This small molecule binds to this protein.
Small molecule (SMILES): CC(=O)N[C@@H]1[C@@H](O)[C@H](O)[C@@H](CO)O[C@H]1O

Binding-site contacts:
Ligand atom O4 contacts residue TRP357 of chain 4.A at 4.2 Å.
Ligand atom C4 contacts residue ASN65 of chain 4.A at 4.2 Å.
Ligand atom O3 contacts residue TRP357 of chain 4.A at 4.2 Å.
Ligand atom C3 contacts residue ASN65 of chain 4.A at 3.7 Å.
Ligand atom C2 contacts residue ASN65 of chain 4.A at 2.4 Å.
Ligand atom C1 contacts residue TRP357 of chain 4.A at 3.7 Å (hydrophobic).
Ligand atom O5 contacts residue ASN65 of chain 4.A at 2.4 Å (h-bond).
Ligand atom O5 contacts residue TRP357 of chain 4.A at 4.4 Å.
Ligand atom C4 contacts residue TRP357 of chain 4.A at 4.4 Å (hydrophobic).
Ligand atom C7 contacts residue ASN65 of chain 4.A at 3.3 Å.
Ligand atom C8 contacts residue ASN65 of chain 4.A at 4.4 Å.
Ligand atom C5 contacts residue ASN65 of chain 4.A at 3.7 Å.
Ligand atom C2 contacts residue TRP357 of chain 4.A at 4.0 Å (hydrophobic).
Ligand atom N2 contacts residue ASN65 of chain 4.A at 2.8 Å (h-bond).
Ligand atom C1 contacts residue ASN65 of chain 4.A at 1.4 Å.
Ligand atom C3 contacts residue TRP357 of chain 4.A at 3.7 Å (hydrophobic).
Ligand atom N2 contacts residue TRP357 of chain 4.A at 3.4 Å (h-bond).
Ligand atom O7 contacts residue ASN65 of chain 4.A at 3.6 Å (h-bond).
Ligand atom C7 contacts residue TRP357 of chain 4.A at 4.0 Å (hydrophobic).
Ligand atom C5 contacts residue TRP357 of chain 4.A at 4.1 Å (hydrophobic).
Ligand atom C8 contacts residue TRP357 of chain 4.A at 3.6 Å (hydrophobic).

Sequence of chain 4.A:
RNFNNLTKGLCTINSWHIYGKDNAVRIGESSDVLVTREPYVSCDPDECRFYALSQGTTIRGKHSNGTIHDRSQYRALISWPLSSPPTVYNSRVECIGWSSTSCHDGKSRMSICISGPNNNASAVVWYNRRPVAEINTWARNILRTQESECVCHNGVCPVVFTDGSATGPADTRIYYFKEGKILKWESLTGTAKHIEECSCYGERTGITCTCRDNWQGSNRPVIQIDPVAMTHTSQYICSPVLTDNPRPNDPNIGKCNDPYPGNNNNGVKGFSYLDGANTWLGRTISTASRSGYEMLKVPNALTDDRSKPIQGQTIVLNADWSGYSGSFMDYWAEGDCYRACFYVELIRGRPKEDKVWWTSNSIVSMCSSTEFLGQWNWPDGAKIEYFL